Sequence of chain 1.A:
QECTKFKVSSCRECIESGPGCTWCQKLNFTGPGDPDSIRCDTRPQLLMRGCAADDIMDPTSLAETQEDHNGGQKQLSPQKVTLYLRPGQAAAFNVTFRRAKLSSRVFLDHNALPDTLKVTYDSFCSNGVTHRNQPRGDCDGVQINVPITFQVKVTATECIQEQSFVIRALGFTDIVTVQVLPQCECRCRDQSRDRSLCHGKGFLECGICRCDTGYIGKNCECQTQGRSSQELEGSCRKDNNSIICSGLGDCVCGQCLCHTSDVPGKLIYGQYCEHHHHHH

A protein and the small-molecule ligand that binds it are described below.
Small molecule (SMILES): CC(=O)N[C@@H]1[C@@H](O)[C@H](O)[C@@H](CO)O[C@H]1O

Binding-site contacts:
Ligand atom C4 contacts residue ASN240 of chain 1.A at 4.2 Å.
Ligand atom C1 contacts residue ASN240 of chain 1.A at 1.4 Å.
Ligand atom O7 contacts residue ASN240 of chain 1.A at 3.4 Å (h-bond).
Ligand atom O5 contacts residue ASN240 of chain 1.A at 2.4 Å (h-bond).
Ligand atom C5 contacts residue ASN240 of chain 1.A at 3.7 Å.
Ligand atom C7 contacts residue ASN240 of chain 1.A at 3.2 Å.
Ligand atom C3 contacts residue ASN240 of chain 1.A at 3.7 Å.
Ligand atom N2 contacts residue ASN240 of chain 1.A at 2.7 Å (h-bond).
Ligand atom C2 contacts residue ASN240 of chain 1.A at 2.3 Å.
Ligand atom C8 contacts residue ASN240 of chain 1.A at 4.3 Å.